This protein binds this small molecule.
Small molecule (SMILES): CC(=O)N[C@@H]1[C@@H](O)[C@H](O)[C@@H](CO)O[C@H]1O

Binding-site contacts:
Ligand atom C4 contacts residue ASN706 of chain 1.A at 4.2 Å.
Ligand atom C8 contacts residue ILE1127 of chain 1.A at 3.6 Å (hydrophobic).
Ligand atom C7 contacts residue ASN706 of chain 1.A at 3.3 Å.
Ligand atom C3 contacts residue ASN706 of chain 1.A at 3.8 Å.
Ligand atom C5 contacts residue ASN706 of chain 1.A at 3.7 Å.
Ligand atom O7 contacts residue ILE1127 of chain 1.A at 4.5 Å.
Ligand atom C8 contacts residue ASN706 of chain 1.A at 4.4 Å.
Ligand atom C6 contacts residue ASN706 of chain 1.A at 4.4 Å.
Ligand atom O6 contacts residue ASN706 of chain 1.A at 4.2 Å.
Ligand atom C1 contacts residue ASN706 of chain 1.A at 1.5 Å.
Ligand atom N2 contacts residue ASN706 of chain 1.A at 2.9 Å (h-bond).
Ligand atom C2 contacts residue ASN706 of chain 1.A at 2.5 Å.
Ligand atom O7 contacts residue ASN706 of chain 1.A at 3.4 Å (h-bond).
Ligand atom C8 contacts residue GLY1128 of chain 1.A at 3.6 Å.
Ligand atom O5 contacts residue ASN706 of chain 1.A at 2.4 Å (h-bond).

Sequence of chain 1.A:
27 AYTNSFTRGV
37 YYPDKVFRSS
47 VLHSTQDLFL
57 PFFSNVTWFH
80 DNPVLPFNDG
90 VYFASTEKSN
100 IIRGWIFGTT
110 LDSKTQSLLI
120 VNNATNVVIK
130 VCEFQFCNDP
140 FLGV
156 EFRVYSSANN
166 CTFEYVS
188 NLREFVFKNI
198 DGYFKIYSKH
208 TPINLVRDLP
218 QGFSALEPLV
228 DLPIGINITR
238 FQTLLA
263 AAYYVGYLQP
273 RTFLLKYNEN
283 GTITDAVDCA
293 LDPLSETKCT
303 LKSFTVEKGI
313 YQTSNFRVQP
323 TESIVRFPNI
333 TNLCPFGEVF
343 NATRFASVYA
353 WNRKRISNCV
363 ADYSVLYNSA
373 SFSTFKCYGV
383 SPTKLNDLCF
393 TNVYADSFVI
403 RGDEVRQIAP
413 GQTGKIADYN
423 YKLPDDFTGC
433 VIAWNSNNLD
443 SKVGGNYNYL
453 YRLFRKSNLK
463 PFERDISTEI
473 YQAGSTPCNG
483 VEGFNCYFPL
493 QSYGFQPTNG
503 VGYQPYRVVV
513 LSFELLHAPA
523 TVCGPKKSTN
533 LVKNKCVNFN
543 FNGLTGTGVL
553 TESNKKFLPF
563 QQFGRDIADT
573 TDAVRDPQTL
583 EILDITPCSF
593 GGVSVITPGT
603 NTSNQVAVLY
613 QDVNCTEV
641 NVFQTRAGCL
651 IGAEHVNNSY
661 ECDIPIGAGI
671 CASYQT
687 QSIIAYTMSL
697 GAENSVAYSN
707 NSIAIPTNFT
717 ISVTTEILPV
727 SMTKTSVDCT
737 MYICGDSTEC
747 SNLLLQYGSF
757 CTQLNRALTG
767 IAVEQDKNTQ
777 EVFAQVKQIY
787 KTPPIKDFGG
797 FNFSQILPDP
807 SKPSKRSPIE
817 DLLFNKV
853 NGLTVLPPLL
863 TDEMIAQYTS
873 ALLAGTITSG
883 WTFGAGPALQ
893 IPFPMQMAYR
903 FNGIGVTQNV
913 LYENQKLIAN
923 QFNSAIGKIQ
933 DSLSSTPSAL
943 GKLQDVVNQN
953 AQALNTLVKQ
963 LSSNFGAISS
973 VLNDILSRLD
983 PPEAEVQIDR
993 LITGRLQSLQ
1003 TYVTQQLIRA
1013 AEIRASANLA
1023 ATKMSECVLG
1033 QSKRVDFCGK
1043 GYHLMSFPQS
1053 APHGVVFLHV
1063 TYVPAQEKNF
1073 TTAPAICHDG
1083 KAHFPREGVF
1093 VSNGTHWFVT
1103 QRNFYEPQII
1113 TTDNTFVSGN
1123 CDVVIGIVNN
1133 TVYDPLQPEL